Binding-site contacts:
Ligand atom N1 contacts residue HIS428 of chain 42.A at 3.3 Å.
Ligand atom C6 contacts residue PRO218 of chain 42.A at 4.2 Å (hydrophobic).
Ligand atom C3' contacts residue GLU215 of chain 42.A at 3.3 Å.
Ligand atom N9 contacts residue GLY437 of chain 42.A at 3.3 Å (h-bond).
Ligand atom O3' contacts residue GLU215 of chain 42.A at 3.5 Å (salt-bridge).
Ligand atom O5' contacts residue LYS439 of chain 42.A at 3.8 Å.
Ligand atom P contacts residue HIS426 of chain 42.A at 3.9 Å.
Ligand atom C8 contacts residue PRO218 of chain 42.A at 4.2 Å (hydrophobic).
Ligand atom N7 contacts residue GLY437 of chain 42.A at 3.5 Å (h-bond).
Ligand atom O1P contacts residue LYS439 of chain 42.A at 2.6 Å.
Ligand atom N7 contacts residue PRO429 of chain 42.A at 4.3 Å.
Ligand atom O3' contacts residue LYS439 of chain 42.A at 3.5 Å.
Ligand atom C2' contacts residue ASP216 of chain 42.A at 4.3 Å.
Ligand atom C5 contacts residue PRO218 of chain 42.A at 4.0 Å (hydrophobic).
Ligand atom C4 contacts residue PRO218 of chain 42.A at 4.1 Å (hydrophobic).
Ligand atom O3P contacts residue LYS439 of chain 42.A at 2.9 Å.
Ligand atom C3' contacts residue GLY437 of chain 42.A at 3.9 Å.
Ligand atom N6 contacts residue HIS428 of chain 42.A at 4.0 Å.
Ligand atom O2P contacts residue HIS426 of chain 42.A at 3.6 Å.
Ligand atom P contacts residue LYS439 of chain 42.A at 3.3 Å.
Ligand atom N6 contacts residue ASP407 of chain 42.A at 3.6 Å (salt-bridge).
Ligand atom N9 contacts residue PRO429 of chain 42.A at 4.3 Å.
Ligand atom C8 contacts residue VAL217 of chain 42.A at 3.5 Å (hydrophobic).
Ligand atom C2' contacts residue GLU215 of chain 42.A at 3.6 Å.
Ligand atom C6 contacts residue SER430 of chain 42.A at 4.2 Å.
Ligand atom C1' contacts residue GLY437 of chain 42.A at 3.3 Å.
Ligand atom N7 contacts residue PRO218 of chain 42.A at 4.0 Å.
Ligand atom N6 contacts residue SER430 of chain 42.A at 3.7 Å.
Ligand atom C6 contacts residue HIS428 of chain 42.A at 4.2 Å.
Ligand atom N9 contacts residue PRO218 of chain 42.A at 4.2 Å.
Ligand atom C8 contacts residue PRO429 of chain 42.A at 4.3 Å (hydrophobic).
Ligand atom O3' contacts residue ILE420 of chain 42.A at 4.2 Å.
Ligand atom C8 contacts residue GLY437 of chain 42.A at 2.8 Å.
Ligand atom N3 contacts residue PRO429 of chain 42.A at 4.4 Å.
Ligand atom N9 contacts residue VAL217 of chain 42.A at 4.4 Å.
Ligand atom C2' contacts residue GLY437 of chain 42.A at 2.8 Å.
Ligand atom O1P contacts residue HIS426 of chain 42.A at 2.7 Å (h-bond).
Ligand atom C2 contacts residue HIS428 of chain 42.A at 3.8 Å.
Ligand atom O3' contacts residue GLY437 of chain 42.A at 3.9 Å.
Ligand atom N7 contacts residue VAL217 of chain 42.A at 3.7 Å.

The protein below binds the small molecule below.
Small molecule (SMILES): Nc1ncnc2c1ncn2[C@@H]1C[C@@H](O)[C@@H](COP(=O)(O)O)O1

Sequence of chain 42.A:
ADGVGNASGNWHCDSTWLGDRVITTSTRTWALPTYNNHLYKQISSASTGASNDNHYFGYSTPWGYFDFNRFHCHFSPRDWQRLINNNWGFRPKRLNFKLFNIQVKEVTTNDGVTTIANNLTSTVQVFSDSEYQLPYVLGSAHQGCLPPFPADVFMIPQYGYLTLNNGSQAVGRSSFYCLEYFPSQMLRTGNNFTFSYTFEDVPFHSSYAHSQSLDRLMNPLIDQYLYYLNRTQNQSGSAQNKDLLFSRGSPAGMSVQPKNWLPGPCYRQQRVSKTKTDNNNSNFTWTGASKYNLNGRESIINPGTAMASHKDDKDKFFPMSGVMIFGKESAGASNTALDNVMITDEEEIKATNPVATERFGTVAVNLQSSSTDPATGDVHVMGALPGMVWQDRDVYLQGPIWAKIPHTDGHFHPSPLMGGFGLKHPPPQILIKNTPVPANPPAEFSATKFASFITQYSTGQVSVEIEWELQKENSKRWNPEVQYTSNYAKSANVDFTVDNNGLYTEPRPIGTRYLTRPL